The protein below binds the small molecule below.
Small molecule (SMILES): N#Cc1c[nH]c2ccccc12

Binding-site contacts:
Ligand atom C04 contacts residue VAL128 of chain 6.A at 3.7 Å (hydrophobic).
Ligand atom C08 contacts residue LEU137 of chain 6.A at 4.2 Å (hydrophobic).
Ligand atom C08 contacts residue ALA135 of chain 6.A at 4.2 Å (hydrophobic).
Ligand atom C11 contacts residue 98Z1 of chain 6.D at 0.6 Å.
Ligand atom C10 contacts residue LEU171 of chain 6.A at 3.5 Å (hydrophobic).
Ligand atom C03 contacts residue LEU171 of chain 1.A at 4.1 Å (hydrophobic).
Ligand atom C02 contacts residue 98Z1 of chain 6.D at 0.8 Å.
Ligand atom N01 contacts residue ARG176 of chain 6.A at 4.4 Å.
Ligand atom C02 contacts residue LEU171 of chain 1.A at 3.9 Å (hydrophobic).
Ligand atom C07 contacts residue ILE130 of chain 6.A at 3.7 Å (hydrophobic).
Ligand atom C06 contacts residue VAL128 of chain 1.A at 4.2 Å (hydrophobic).
Ligand atom C07 contacts residue LEU137 of chain 6.A at 4.4 Å (hydrophobic).
Ligand atom C02 contacts residue LEU171 of chain 6.A at 4.4 Å (hydrophobic).
Ligand atom C08 contacts residue VAL128 of chain 1.A at 3.8 Å (hydrophobic).
Ligand atom C09 contacts residue LEU171 of chain 6.A at 4.1 Å (hydrophobic).
Ligand atom N05 contacts residue GLY129 of chain 6.A at 4.0 Å.
Ligand atom C06 contacts residue ILE130 of chain 6.A at 3.9 Å (hydrophobic).
Ligand atom C11 contacts residue LEU171 of chain 1.A at 3.9 Å (hydrophobic).
Ligand atom C03 contacts residue 98Z1 of chain 6.D at 0.6 Å.
Ligand atom C06 contacts residue 98Z1 of chain 6.D at 0.8 Å.
Ligand atom C10 contacts residue LEU171 of chain 1.A at 3.5 Å (hydrophobic).
Ligand atom C09 contacts residue VAL128 of chain 1.A at 4.4 Å (hydrophobic).
Ligand atom C08 contacts residue 98Z1 of chain 6.D at 1.2 Å.
Ligand atom N05 contacts residue 98Z1 of chain 6.D at 0.9 Å (h-bond).
Ligand atom C04 contacts residue ILE130 of chain 1.A at 4.0 Å (hydrophobic).
Ligand atom C09 contacts residue LEU171 of chain 1.A at 4.2 Å (hydrophobic).
Ligand atom C02 contacts residue VAL128 of chain 6.A at 4.3 Å (hydrophobic).
Ligand atom C07 contacts residue VAL128 of chain 1.A at 3.8 Å (hydrophobic).
Ligand atom C09 contacts residue 98Z1 of chain 6.D at 0.7 Å.
Ligand atom C03 contacts residue VAL128 of chain 6.A at 4.3 Å (hydrophobic).
Ligand atom C09 contacts residue ARG176 of chain 1.A at 4.4 Å.
Ligand atom C03 contacts residue LEU171 of chain 6.A at 4.2 Å (hydrophobic).
Ligand atom N01 contacts residue 98Z1 of chain 6.D at 0.7 Å.
Ligand atom C10 contacts residue 98Z1 of chain 6.D at 1.3 Å.
Ligand atom N01 contacts residue LEU171 of chain 1.A at 4.1 Å.
Ligand atom C07 contacts residue 98Z1 of chain 6.D at 1.7 Å.
Ligand atom C11 contacts residue LEU171 of chain 6.A at 3.8 Å (hydrophobic).
Ligand atom N05 contacts residue ILE130 of chain 6.A at 3.6 Å.
Ligand atom N05 contacts residue VAL128 of chain 6.A at 4.2 Å.
Ligand atom C04 contacts residue 98Z1 of chain 6.D at 0.8 Å.

Sequence of chain 1.A:
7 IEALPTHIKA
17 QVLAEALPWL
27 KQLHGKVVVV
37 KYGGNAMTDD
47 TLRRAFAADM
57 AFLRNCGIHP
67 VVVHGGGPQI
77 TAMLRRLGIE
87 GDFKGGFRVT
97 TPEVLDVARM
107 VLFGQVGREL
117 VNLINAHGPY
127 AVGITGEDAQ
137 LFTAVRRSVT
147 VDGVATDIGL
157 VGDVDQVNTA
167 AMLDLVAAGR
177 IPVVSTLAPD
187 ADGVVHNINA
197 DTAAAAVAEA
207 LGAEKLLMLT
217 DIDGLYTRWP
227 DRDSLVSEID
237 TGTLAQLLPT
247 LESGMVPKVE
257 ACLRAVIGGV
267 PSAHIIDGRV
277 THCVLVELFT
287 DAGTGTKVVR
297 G

Sequence of chain 6.A:
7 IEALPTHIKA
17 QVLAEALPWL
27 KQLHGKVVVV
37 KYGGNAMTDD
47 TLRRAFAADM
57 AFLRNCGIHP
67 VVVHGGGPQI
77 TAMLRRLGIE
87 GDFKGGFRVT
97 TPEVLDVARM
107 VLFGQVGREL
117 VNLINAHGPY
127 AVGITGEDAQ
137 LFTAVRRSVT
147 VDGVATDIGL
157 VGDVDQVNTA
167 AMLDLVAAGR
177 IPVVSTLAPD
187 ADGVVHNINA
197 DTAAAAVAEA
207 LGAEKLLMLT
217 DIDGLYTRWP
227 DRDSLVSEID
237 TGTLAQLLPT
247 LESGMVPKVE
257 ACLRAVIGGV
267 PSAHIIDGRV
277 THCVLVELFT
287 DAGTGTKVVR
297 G